Sequence of chain 1.A:
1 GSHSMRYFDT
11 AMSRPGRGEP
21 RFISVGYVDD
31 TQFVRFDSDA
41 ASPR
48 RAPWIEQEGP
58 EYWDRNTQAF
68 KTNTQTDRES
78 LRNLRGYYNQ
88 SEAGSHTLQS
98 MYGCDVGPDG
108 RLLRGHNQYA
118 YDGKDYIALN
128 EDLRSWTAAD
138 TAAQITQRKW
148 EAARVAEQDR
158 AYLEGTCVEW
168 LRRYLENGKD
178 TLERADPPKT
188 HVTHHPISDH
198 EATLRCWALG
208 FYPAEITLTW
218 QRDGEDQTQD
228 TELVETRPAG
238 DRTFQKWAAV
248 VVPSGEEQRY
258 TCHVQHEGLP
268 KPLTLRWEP

Binding-site contacts:
Ligand atom NH2 contacts residue ASP74 of chain 1.A at 2.8 Å (salt-bridge).
Ligand atom OXT contacts residue ASN80 of chain 1.A at 3.5 Å (h-bond).
Ligand atom O contacts residue THR73 of chain 1.A at 2.7 Å (h-bond).
Ligand atom CD1 contacts residue SER24 of chain 1.A at 3.5 Å.
Ligand atom CA contacts residue TYR7 of chain 1.A at 3.4 Å (hydrophobic).
Ligand atom C contacts residue TYR7 of chain 1.A at 3.3 Å (hydrophobic).
Ligand atom NH2 contacts residue GLN155 of chain 1.A at 3.2 Å (h-bond).
Ligand atom NH1 contacts residue ASP9 of chain 1.A at 2.9 Å (salt-bridge).
Ligand atom N contacts residue ASN63 of chain 1.A at 2.9 Å (h-bond).
Ligand atom N contacts residue ASN70 of chain 1.A at 2.6 Å (h-bond).
Ligand atom O contacts residue ASN70 of chain 1.A at 2.9 Å (h-bond).
Ligand atom CA contacts residue ASN70 of chain 1.A at 3.5 Å.
Ligand atom O contacts residue THR143 of chain 1.A at 2.7 Å (h-bond).
Ligand atom CG contacts residue VAL152 of chain 1.A at 3.4 Å (hydrophobic).
Ligand atom NE contacts residue TYR99 of chain 1.A at 3.5 Å (h-bond).
Ligand atom CA contacts residue ASN70 of chain 1.A at 3.5 Å.
Ligand atom O contacts residue TRP147 of chain 1.A at 2.9 Å (h-bond).
Ligand atom N contacts residue TYR7 of chain 1.A at 3.4 Å (h-bond).
Ligand atom N contacts residue SER77 of chain 1.A at 2.9 Å (h-bond).
Ligand atom CA contacts residue THR73 of chain 1.A at 3.6 Å.
Ligand atom CD1 contacts residue TYR7 of chain 1.A at 3.3 Å (hydrophobic).
Ligand atom OH contacts residue GLN155 of chain 1.A at 3.0 Å (h-bond).
Ligand atom OXT contacts residue TYR84 of chain 1.A at 3.3 Å (h-bond).
Ligand atom C contacts residue TYR84 of chain 1.A at 3.4 Å (hydrophobic).
Ligand atom CA contacts residue TYR171 of chain 1.A at 3.5 Å (hydrophobic).
Ligand atom CB contacts residue TRP167 of chain 1.A at 3.5 Å (hydrophobic).
Ligand atom CD1 contacts residue TRP167 of chain 1.A at 3.4 Å (hydrophobic).
Ligand atom N contacts residue TYR7 of chain 1.A at 2.7 Å (h-bond).
Ligand atom CZ contacts residue ARG62 of chain 1.A at 3.4 Å.
Ligand atom N contacts residue TYR171 of chain 1.A at 2.8 Å (h-bond).
Ligand atom NH1 contacts residue SER97 of chain 1.A at 3.5 Å (h-bond).
Ligand atom O contacts residue TYR84 of chain 1.A at 2.7 Å (h-bond).
Ligand atom CA contacts residue SER77 of chain 1.A at 3.3 Å.
Ligand atom CB contacts residue ASN63 of chain 1.A at 3.5 Å.
Ligand atom O contacts residue TYR159 of chain 1.A at 2.9 Å (h-bond).
Ligand atom C contacts residue ASN70 of chain 1.A at 3.5 Å.
Ligand atom NH1 contacts residue ASP74 of chain 1.A at 3.0 Å (salt-bridge).
Ligand atom CZ contacts residue GLN155 of chain 1.A at 3.5 Å.
Ligand atom CB contacts residue ASN70 of chain 1.A at 3.5 Å.
Ligand atom CE2 contacts residue GLN155 of chain 1.A at 3.4 Å.

A small-molecule ligand and the protein it binds are described below.
Small molecule (SMILES): CC(C)C[C@H](NC(=O)CNC(=O)[C@H](Cc1ccc(O)cc1)NC(=O)[C@H](C)NC(=O)[C@H](CCCN=C(N)N)NC(=O)CNC(=O)[C@H](CCCN=C(N)N)NC(=O)[C@H](CC(C)C)NC(=O)[C@@H](N)Cc1ccccc1)C(=O)O